Sequence of chain 41.B:
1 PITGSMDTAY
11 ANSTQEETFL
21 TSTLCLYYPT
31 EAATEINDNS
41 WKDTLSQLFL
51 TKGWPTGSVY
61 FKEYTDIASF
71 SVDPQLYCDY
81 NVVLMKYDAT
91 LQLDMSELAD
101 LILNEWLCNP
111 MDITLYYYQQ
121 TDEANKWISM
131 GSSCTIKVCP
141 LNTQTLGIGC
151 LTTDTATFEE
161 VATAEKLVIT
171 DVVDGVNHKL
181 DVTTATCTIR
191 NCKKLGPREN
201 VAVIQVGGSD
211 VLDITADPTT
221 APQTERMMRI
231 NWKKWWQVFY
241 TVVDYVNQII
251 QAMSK

Binding-site contacts:
Ligand atom C7 contacts residue ASN12 of chain 41.B at 3.9 Å.
Ligand atom C2 contacts residue ASN12 of chain 41.B at 3.2 Å.
Ligand atom C5 contacts residue ASN12 of chain 41.B at 4.1 Å.
Ligand atom O5 contacts residue ASN12 of chain 41.B at 2.7 Å (h-bond).
Ligand atom O7 contacts residue ASN12 of chain 41.B at 3.7 Å.
Ligand atom C1 contacts residue ASN12 of chain 41.B at 2.2 Å.
Ligand atom N2 contacts residue ASN12 of chain 41.B at 3.8 Å.

The protein below binds the small molecule below.
Small molecule (SMILES): CC(=O)N[C@H]1[C@H](O[C@H]2[C@H](O)[C@@H](NC(C)=O)CO[C@@H]2CO)O[C@H](CO)[C@@H](O)[C@@H]1O